Sequence of chain 1.D:
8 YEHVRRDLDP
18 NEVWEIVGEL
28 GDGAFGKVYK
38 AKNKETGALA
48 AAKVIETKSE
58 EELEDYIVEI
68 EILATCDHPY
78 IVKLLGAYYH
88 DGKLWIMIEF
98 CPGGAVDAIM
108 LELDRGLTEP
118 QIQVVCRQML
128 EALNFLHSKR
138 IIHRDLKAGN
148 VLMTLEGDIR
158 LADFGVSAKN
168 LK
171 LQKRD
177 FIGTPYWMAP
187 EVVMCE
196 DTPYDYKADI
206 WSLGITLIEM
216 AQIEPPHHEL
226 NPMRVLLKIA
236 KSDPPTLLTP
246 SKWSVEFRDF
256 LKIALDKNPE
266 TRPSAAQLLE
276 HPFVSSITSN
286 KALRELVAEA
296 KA

Binding-site contacts:
Ligand atom O2 contacts residue CYS98 of chain 1.D at 2.9 Å (h-bond).
Ligand atom C8 contacts residue LEU149 of chain 1.D at 3.4 Å (hydrophobic).
Ligand atom C4 contacts residue VAL35 of chain 1.D at 3.8 Å (hydrophobic).
Ligand atom C13 contacts residue LEU27 of chain 1.D at 3.5 Å (hydrophobic).
Ligand atom C contacts residue LEU149 of chain 1.D at 3.8 Å (hydrophobic).
Ligand atom C21 contacts residue ASP29 of chain 1.D at 3.5 Å.
Ligand atom C contacts residue EDO1 of chain 1.Q at 3.8 Å.
Ligand atom C19 contacts residue GLY28 of chain 1.D at 3.5 Å.
Ligand atom C3 contacts residue ASP160 of chain 1.D at 3.7 Å.
Ligand atom C14 contacts residue EDO1 of chain 1.Q at 3.8 Å.
Ligand atom C17 contacts residue LEU27 of chain 1.D at 3.3 Å (hydrophobic).
Ligand atom C contacts residue GLY146 of chain 1.D at 3.1 Å.
Ligand atom O3 contacts residue EDO1 of chain 1.Q at 3.6 Å.
Ligand atom C10 contacts residue ALA48 of chain 1.D at 3.7 Å (hydrophobic).
Ligand atom O3 contacts residue LEU27 of chain 1.D at 3.4 Å (h-bond).
Ligand atom O2 contacts residue PHE97 of chain 1.D at 3.4 Å.
Ligand atom O contacts residue LEU149 of chain 1.D at 3.7 Å.
Ligand atom C14 contacts residue LEU27 of chain 1.D at 3.4 Å (hydrophobic).
Ligand atom C7 contacts residue LEU149 of chain 1.D at 3.7 Å (hydrophobic).
Ligand atom O2 contacts residue LEU149 of chain 1.D at 3.6 Å.
Ligand atom C12 contacts residue LEU27 of chain 1.D at 3.8 Å (hydrophobic).
Ligand atom C18 contacts residue EDO1 of chain 1.Q at 3.6 Å.
Ligand atom C20 contacts residue ASP29 of chain 1.D at 3.3 Å.
Ligand atom C contacts residue ASN147 of chain 1.D at 3.7 Å.
Ligand atom N contacts residue GLU96 of chain 1.D at 2.8 Å (salt-bridge).
Ligand atom C17 contacts residue EDO1 of chain 1.Q at 3.5 Å.
Ligand atom O1 contacts residue ILE95 of chain 1.D at 3.1 Å.
Ligand atom C2 contacts residue ASP160 of chain 1.D at 3.7 Å.
Ligand atom C23 contacts residue EDO1 of chain 1.Q at 3.5 Å.
Ligand atom C9 contacts residue GLU96 of chain 1.D at 3.7 Å.
Ligand atom C9 contacts residue ALA48 of chain 1.D at 3.8 Å (hydrophobic).
Ligand atom C10 contacts residue GLU96 of chain 1.D at 3.8 Å.
Ligand atom C9 contacts residue LEU149 of chain 1.D at 3.3 Å (hydrophobic).
Ligand atom C20 contacts residue GLY28 of chain 1.D at 3.8 Å.
Ligand atom N contacts residue ALA48 of chain 1.D at 3.5 Å.
Ligand atom C10 contacts residue LEU149 of chain 1.D at 3.8 Å (hydrophobic).
Ligand atom O contacts residue ALA159 of chain 1.D at 3.6 Å.
Ligand atom C5 contacts residue VAL35 of chain 1.D at 3.8 Å (hydrophobic).
Ligand atom N contacts residue LEU149 of chain 1.D at 3.5 Å.
Ligand atom C15 contacts residue EDO1 of chain 1.Q at 3.6 Å.

The protein below binds the small molecule below.
Small molecule (SMILES): COc1ccccc1C1=C(Nc2ccc(C(=O)c3ccccc3)cc2)C(=O)NC1=O